A protein and the small-molecule ligand that binds it are described below.
Small molecule (SMILES): COc1cc(Cc2cnc(N)nc2N)cc(OC)c1OC

Sequence of chain 1.A:
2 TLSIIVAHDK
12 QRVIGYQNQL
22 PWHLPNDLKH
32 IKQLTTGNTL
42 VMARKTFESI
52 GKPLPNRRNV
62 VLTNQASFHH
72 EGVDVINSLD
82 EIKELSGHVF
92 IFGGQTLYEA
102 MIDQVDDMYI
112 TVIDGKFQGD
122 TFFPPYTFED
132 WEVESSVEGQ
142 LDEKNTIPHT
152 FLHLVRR

Binding-site contacts:
Ligand atom C21 contacts residue PHE93 of chain 1.A at 3.8 Å (hydrophobic).
Ligand atom C14 contacts residue SER50 of chain 1.A at 3.6 Å.
Ligand atom O13 contacts residue SER50 of chain 1.A at 3.8 Å.
Ligand atom C1 contacts residue ASP28 of chain 1.A at 3.7 Å.
Ligand atom C3 contacts residue NDP1 of chain 1.H at 3.7 Å.
Ligand atom C17 contacts residue LEU21 of chain 1.A at 3.8 Å (hydrophobic).
Ligand atom N4 contacts residue ASP28 of chain 1.A at 2.8 Å (salt-bridge).
Ligand atom C3 contacts residue ALA8 of chain 1.A at 3.6 Å (hydrophobic).
Ligand atom C6 contacts residue NDP1 of chain 1.H at 3.4 Å.
Ligand atom C1 contacts residue NDP1 of chain 1.H at 3.8 Å.
Ligand atom N5 contacts residue ALA8 of chain 1.A at 3.8 Å.
Ligand atom N5 contacts residue NDP1 of chain 1.H at 3.5 Å (h-bond).
Ligand atom C15 contacts residue ILE51 of chain 1.A at 3.5 Å (hydrophobic).
Ligand atom C8 contacts residue NDP1 of chain 1.H at 3.5 Å.
Ligand atom N4 contacts residue VAL7 of chain 1.A at 3.3 Å.
Ligand atom N7 contacts residue NDP1 of chain 1.H at 3.7 Å.
Ligand atom N4 contacts residue THR112 of chain 1.A at 3.8 Å.
Ligand atom C3 contacts residue ASP28 of chain 1.A at 3.5 Å.
Ligand atom O16 contacts residue ILE51 of chain 1.A at 3.7 Å.
Ligand atom C14 contacts residue LEU21 of chain 1.A at 3.8 Å (hydrophobic).
Ligand atom N5 contacts residue ILE6 of chain 1.A at 3.5 Å (h-bond).
Ligand atom C9 contacts residue PHE93 of chain 1.A at 3.7 Å (hydrophobic).
Ligand atom C1 contacts residue ILE32 of chain 1.A at 3.0 Å (hydrophobic).
Ligand atom C6 contacts residue ILE6 of chain 1.A at 3.6 Å (hydrophobic).
Ligand atom N2 contacts residue ILE32 of chain 1.A at 3.2 Å.
Ligand atom N2 contacts residue NDP1 of chain 1.H at 3.8 Å.
Ligand atom O13 contacts residue LEU21 of chain 1.A at 3.7 Å.
Ligand atom C12 contacts residue ILE51 of chain 1.A at 3.6 Å (hydrophobic).
Ligand atom N7 contacts residue ILE6 of chain 1.A at 2.8 Å (h-bond).
Ligand atom C3 contacts residue VAL7 of chain 1.A at 3.7 Å (hydrophobic).
Ligand atom C3 contacts residue ILE32 of chain 1.A at 3.7 Å (hydrophobic).
Ligand atom N7 contacts residue TYR99 of chain 1.A at 3.2 Å (h-bond).
Ligand atom N4 contacts residue ALA8 of chain 1.A at 3.4 Å (h-bond).
Ligand atom C9 contacts residue NDP1 of chain 1.H at 3.3 Å.
Ligand atom C21 contacts residue ILE32 of chain 1.A at 3.7 Å (hydrophobic).
Ligand atom C8 contacts residue ILE32 of chain 1.A at 3.5 Å (hydrophobic).
Ligand atom N2 contacts residue ASP28 of chain 1.A at 2.7 Å (salt-bridge).
Ligand atom N7 contacts residue PHE93 of chain 1.A at 2.9 Å (h-bond).
Ligand atom N5 contacts residue VAL7 of chain 1.A at 3.4 Å.
Ligand atom C14 contacts residue NDP1 of chain 1.H at 3.2 Å.